Sequence of chain 1.A:
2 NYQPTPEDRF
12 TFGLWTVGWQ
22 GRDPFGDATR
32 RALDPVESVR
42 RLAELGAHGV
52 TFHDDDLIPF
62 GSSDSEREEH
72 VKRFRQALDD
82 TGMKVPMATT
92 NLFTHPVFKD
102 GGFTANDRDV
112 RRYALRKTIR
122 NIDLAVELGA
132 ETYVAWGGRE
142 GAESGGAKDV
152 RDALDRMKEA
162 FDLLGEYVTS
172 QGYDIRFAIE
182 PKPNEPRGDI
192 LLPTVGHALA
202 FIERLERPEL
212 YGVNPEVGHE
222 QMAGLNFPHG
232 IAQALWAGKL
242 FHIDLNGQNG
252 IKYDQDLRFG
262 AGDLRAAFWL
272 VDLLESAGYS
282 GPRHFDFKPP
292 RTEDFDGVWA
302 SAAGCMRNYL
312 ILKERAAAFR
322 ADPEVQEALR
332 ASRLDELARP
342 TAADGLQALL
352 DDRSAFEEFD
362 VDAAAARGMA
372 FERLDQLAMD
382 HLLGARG

The protein below binds the small molecule below.
Small molecule (SMILES): OC[C@H]1O[C@](O)(CO)[C@@H](O)[C@@H]1O

Binding-site contacts:
Ligand atom O6 contacts residue ALA339 of chain 1.A at 3.3 Å (h-bond).
Ligand atom O3 contacts residue ASP150 of chain 4.A at 3.0 Å (salt-bridge).
Ligand atom C4 contacts residue ASP153 of chain 4.A at 2.7 Å.
Ligand atom O4 contacts residue ASP153 of chain 4.A at 2.7 Å (salt-bridge).
Ligand atom C3 contacts residue ASP150 of chain 4.A at 3.7 Å.
Ligand atom C2 contacts residue ASP153 of chain 4.A at 3.2 Å.
Ligand atom O1 contacts residue ASP150 of chain 4.A at 4.3 Å.
Ligand atom O3 contacts residue ARG152 of chain 4.A at 3.3 Å (salt-bridge).
Ligand atom O4 contacts residue ASP156 of chain 4.A at 3.2 Å (salt-bridge).
Ligand atom C1 contacts residue ASP150 of chain 4.A at 4.1 Å.
Ligand atom O4 contacts residue ARG152 of chain 4.A at 3.8 Å.
Ligand atom O5 contacts residue ALA339 of chain 1.A at 4.2 Å.
Ligand atom O5 contacts residue ASP153 of chain 4.A at 3.1 Å (salt-bridge).
Ligand atom C3 contacts residue ASP153 of chain 4.A at 2.6 Å.
Ligand atom O1 contacts residue ASP153 of chain 4.A at 3.7 Å.
Ligand atom C1 contacts residue ALA339 of chain 1.A at 4.0 Å (hydrophobic).
Ligand atom C5 contacts residue ASP153 of chain 4.A at 2.4 Å.
Ligand atom C6 contacts residue ASP153 of chain 4.A at 3.5 Å.
Ligand atom C3 contacts residue ARG152 of chain 4.A at 4.5 Å.
Ligand atom C1 contacts residue ASP153 of chain 4.A at 2.4 Å.
Ligand atom C2 contacts residue ASP150 of chain 4.A at 4.4 Å.
Ligand atom O3 contacts residue ASP153 of chain 4.A at 3.7 Å.
Ligand atom O6 contacts residue ASP153 of chain 4.A at 3.6 Å (salt-bridge).
Ligand atom C4 contacts residue ASP156 of chain 4.A at 4.5 Å.

Sequence of chain 4.A:
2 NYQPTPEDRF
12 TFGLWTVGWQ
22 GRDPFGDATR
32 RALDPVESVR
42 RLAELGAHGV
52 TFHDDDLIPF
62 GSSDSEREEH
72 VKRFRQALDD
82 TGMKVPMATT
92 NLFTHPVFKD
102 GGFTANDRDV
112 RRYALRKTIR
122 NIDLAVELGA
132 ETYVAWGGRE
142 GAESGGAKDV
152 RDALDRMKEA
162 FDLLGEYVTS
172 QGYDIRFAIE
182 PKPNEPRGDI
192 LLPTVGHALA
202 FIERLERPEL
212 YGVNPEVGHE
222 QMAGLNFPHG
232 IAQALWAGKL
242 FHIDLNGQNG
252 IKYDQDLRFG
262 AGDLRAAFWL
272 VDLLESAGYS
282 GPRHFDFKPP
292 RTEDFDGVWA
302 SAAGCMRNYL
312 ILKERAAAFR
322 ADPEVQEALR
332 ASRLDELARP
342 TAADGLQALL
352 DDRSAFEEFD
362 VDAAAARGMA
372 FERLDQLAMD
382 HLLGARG